Sequence of chain 1.C:
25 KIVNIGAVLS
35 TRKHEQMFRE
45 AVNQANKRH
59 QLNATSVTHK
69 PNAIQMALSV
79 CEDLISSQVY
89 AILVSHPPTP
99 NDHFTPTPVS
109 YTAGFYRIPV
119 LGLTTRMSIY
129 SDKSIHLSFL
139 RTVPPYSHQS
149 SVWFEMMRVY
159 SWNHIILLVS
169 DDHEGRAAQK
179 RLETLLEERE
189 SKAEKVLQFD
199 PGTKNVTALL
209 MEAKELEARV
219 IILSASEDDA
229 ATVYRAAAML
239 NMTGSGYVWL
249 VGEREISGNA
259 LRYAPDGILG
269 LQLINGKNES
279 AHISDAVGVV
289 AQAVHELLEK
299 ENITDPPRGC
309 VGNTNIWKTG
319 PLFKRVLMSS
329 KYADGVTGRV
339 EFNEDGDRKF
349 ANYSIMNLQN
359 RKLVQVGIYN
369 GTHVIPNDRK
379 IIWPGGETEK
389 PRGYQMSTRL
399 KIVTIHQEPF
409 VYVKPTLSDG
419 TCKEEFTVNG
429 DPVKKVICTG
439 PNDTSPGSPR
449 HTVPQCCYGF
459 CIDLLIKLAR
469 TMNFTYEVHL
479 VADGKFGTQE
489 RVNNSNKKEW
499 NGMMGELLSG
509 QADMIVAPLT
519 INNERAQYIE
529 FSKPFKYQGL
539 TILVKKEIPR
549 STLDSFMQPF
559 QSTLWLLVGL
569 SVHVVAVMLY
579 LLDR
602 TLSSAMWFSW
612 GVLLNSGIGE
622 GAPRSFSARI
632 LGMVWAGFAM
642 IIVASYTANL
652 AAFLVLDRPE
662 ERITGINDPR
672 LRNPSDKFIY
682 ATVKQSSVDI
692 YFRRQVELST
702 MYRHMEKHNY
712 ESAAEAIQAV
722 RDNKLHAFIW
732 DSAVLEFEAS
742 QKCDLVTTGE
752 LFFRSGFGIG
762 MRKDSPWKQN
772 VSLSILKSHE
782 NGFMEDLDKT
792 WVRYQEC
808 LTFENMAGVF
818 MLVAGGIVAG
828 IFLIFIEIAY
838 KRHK

Binding-site contacts:
Ligand atom C8 contacts residue HIS449 of chain 1.C at 3.9 Å.
Ligand atom C1 contacts residue ASN440 of chain 1.C at 1.5 Å.
Ligand atom O7 contacts residue HIS449 of chain 1.C at 3.2 Å.
Ligand atom C7 contacts residue ASN440 of chain 1.C at 3.7 Å.
Ligand atom C2 contacts residue ASN440 of chain 1.C at 2.5 Å.
Ligand atom C4 contacts residue ASN440 of chain 1.C at 4.3 Å.
Ligand atom C8 contacts residue ASP441 of chain 1.C at 3.6 Å.
Ligand atom C8 contacts residue ASN440 of chain 1.C at 3.7 Å.
Ligand atom C3 contacts residue ASN440 of chain 1.C at 3.9 Å.
Ligand atom C5 contacts residue ASN440 of chain 1.C at 3.7 Å.
Ligand atom O5 contacts residue ASN440 of chain 1.C at 2.4 Å (h-bond).
Ligand atom C1 contacts residue VAL451 of chain 1.C at 4.5 Å (hydrophobic).
Ligand atom C7 contacts residue HIS449 of chain 1.C at 3.2 Å.
Ligand atom N2 contacts residue HIS449 of chain 1.C at 3.3 Å (h-bond).
Ligand atom N2 contacts residue ASN440 of chain 1.C at 2.9 Å (h-bond).

The small molecule below binds the protein below.
Small molecule (SMILES): CC(=O)N[C@@H]1[C@@H](O)[C@H](O)[C@@H](CO)O[C@H]1O